Binding-site contacts:
Ligand atom C4 contacts residue ASP60 of chain 1.L at 3.4 Å.
Ligand atom C4 contacts residue ASP113 of chain 1.K at 3.1 Å.
Ligand atom O6 contacts residue SER61 of chain 1.L at 2.9 Å (h-bond).
Ligand atom O4 contacts residue TYR54 of chain 1.L at 2.8 Å (h-bond).
Ligand atom C4 contacts residue TRP106 of chain 1.K at 3.5 Å (hydrophobic).
Ligand atom C4 contacts residue GLU55 of chain 1.L at 3.5 Å.
Ligand atom O4 contacts residue ASP113 of chain 1.K at 2.5 Å (salt-bridge).
Ligand atom O3 contacts residue ARG51 of chain 1.L at 3.6 Å (salt-bridge).
Ligand atom O5 contacts residue THR373 of chain 1.I at 3.5 Å (h-bond).
Ligand atom C1 contacts residue ASN293 of chain 1.I at 1.4 Å.
Ligand atom O5 contacts residue TRP106 of chain 1.K at 3.6 Å.
Ligand atom O6 contacts residue ASP60 of chain 1.L at 2.6 Å (salt-bridge).
Ligand atom O4 contacts residue GLU55 of chain 1.L at 2.7 Å (salt-bridge).
Ligand atom N2 contacts residue HIS291 of chain 1.I at 3.0 Å (h-bond).
Ligand atom C8 contacts residue TYR105 of chain 1.K at 3.6 Å (hydrophobic).
Ligand atom O3 contacts residue ARG98 of chain 1.K at 3.0 Å (salt-bridge).
Ligand atom C5 contacts residue ASN293 of chain 1.I at 3.6 Å.
Ligand atom C6 contacts residue ASP60 of chain 1.L at 3.2 Å.
Ligand atom O2 contacts residue ARG51 of chain 1.L at 2.9 Å (salt-bridge).
Ligand atom C6 contacts residue THR373 of chain 1.I at 3.5 Å.
Ligand atom O3 contacts residue ASP113 of chain 1.K at 2.6 Å (salt-bridge).
Ligand atom C7 contacts residue ASN293 of chain 1.I at 3.3 Å.
Ligand atom O6 contacts residue GLU55 of chain 1.L at 2.6 Å (salt-bridge).
Ligand atom O2 contacts residue HIS111 of chain 1.K at 2.9 Å (h-bond).
Ligand atom C3 contacts residue ASP113 of chain 1.K at 3.4 Å.
Ligand atom O2 contacts residue TYR103 of chain 1.K at 3.5 Å.
Ligand atom N2 contacts residue ASN293 of chain 1.I at 3.0 Å (h-bond).
Ligand atom C7 contacts residue TYR105 of chain 1.K at 3.5 Å (hydrophobic).
Ligand atom C6 contacts residue GLU55 of chain 1.L at 3.1 Å.
Ligand atom O4 contacts residue TRP106 of chain 1.K at 2.9 Å.
Ligand atom O7 contacts residue ARG104 of chain 1.K at 3.6 Å (salt-bridge).
Ligand atom C2 contacts residue ASN293 of chain 1.I at 2.5 Å.
Ligand atom O7 contacts residue TYR105 of chain 1.K at 3.0 Å (h-bond).
Ligand atom O6 contacts residue THR371 of chain 1.I at 3.0 Å (h-bond).
Ligand atom O5 contacts residue TYR54 of chain 1.L at 2.9 Å (h-bond).
Ligand atom C1 contacts residue HIS291 of chain 1.I at 3.6 Å.
Ligand atom O7 contacts residue ASN293 of chain 1.I at 3.2 Å (h-bond).
Ligand atom C6 contacts residue TYR54 of chain 1.L at 3.5 Å (hydrophobic).
Ligand atom O5 contacts residue ASN293 of chain 1.I at 2.3 Å (h-bond).
Ligand atom O4 contacts residue ASP60 of chain 1.L at 3.0 Å (salt-bridge).

Sequence of chain 1.K:
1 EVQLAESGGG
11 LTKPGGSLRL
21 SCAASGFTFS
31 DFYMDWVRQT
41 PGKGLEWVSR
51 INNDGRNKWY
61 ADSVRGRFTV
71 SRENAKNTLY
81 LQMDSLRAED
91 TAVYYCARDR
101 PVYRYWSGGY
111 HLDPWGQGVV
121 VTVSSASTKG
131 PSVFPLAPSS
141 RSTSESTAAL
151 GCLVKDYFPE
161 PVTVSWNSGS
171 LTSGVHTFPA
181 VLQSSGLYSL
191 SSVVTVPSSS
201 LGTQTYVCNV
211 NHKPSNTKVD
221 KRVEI

The small molecule below binds the protein below.
Small molecule (SMILES): CC(=O)N[C@H]1[C@H](O[C@H]2[C@H](O)[C@@H](NC(C)=O)CO[C@@H]2CO)O[C@H](CO)[C@@H](O[C@@H]2O[C@H](CO[C@H]3O[C@H](CO)[C@@H](O)[C@H](O[C@H]4O[C@H](CO)[C@@H](O)[C@H](O)[C@@H]4O)[C@@H]3O)[C@@H](O)[C@H](O[C@H]3O[C@H](CO)[C@@H](O)[C@H](O)[C@@H]3O)[C@@H]2O)[C@@H]1O

Sequence of chain 1.I:
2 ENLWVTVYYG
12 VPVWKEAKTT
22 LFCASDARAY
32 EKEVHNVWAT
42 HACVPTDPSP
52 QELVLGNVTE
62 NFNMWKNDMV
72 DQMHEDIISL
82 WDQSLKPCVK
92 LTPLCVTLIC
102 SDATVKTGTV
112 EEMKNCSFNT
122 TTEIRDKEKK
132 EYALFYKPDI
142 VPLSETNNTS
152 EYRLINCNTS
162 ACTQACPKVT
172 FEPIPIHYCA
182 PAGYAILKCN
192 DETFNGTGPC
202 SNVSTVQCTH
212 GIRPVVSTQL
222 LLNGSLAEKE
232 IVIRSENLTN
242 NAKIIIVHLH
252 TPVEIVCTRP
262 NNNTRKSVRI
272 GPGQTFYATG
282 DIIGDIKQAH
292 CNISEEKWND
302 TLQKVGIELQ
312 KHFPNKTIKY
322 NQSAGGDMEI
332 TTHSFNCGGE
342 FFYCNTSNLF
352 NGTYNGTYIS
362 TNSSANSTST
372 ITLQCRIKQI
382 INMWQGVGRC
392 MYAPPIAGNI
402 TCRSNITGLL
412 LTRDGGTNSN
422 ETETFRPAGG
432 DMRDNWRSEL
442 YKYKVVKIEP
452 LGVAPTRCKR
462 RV

Sequence of chain 1.L:
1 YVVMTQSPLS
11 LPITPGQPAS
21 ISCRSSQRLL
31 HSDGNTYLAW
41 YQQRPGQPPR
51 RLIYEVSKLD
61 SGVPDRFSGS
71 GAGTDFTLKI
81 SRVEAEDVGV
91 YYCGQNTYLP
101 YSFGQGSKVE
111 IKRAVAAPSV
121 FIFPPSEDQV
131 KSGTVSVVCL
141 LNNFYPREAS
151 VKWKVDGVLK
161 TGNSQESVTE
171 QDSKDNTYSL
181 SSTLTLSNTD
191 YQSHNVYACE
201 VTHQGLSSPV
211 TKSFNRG